This protein binds this small molecule.
Small molecule (SMILES): CCc1noc2cc(OC)c(NS(=O)(=O)c3ccccc3OC)cc12

Sequence of chain 1.A:
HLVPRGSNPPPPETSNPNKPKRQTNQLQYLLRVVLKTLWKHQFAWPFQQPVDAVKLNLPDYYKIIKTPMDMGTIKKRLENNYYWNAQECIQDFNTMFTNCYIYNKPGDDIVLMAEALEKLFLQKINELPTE

Binding-site contacts:
Ligand atom CAU contacts residue MET122 of chain 1.A at 3.5 Å (hydrophobic).
Ligand atom NAH contacts residue ASN113 of chain 1.A at 3.8 Å.
Ligand atom OAG contacts residue ILE119 of chain 1.A at 3.9 Å.
Ligand atom CAE contacts residue LEU67 of chain 1.A at 4.1 Å (hydrophobic).
Ligand atom CAD contacts residue LEU67 of chain 1.A at 4.0 Å (hydrophobic).
Ligand atom CAD contacts residue ILE119 of chain 1.A at 3.8 Å (hydrophobic).
Ligand atom OAO contacts residue LEU65 of chain 1.A at 3.6 Å.
Ligand atom OAO contacts residue TRP54 of chain 1.A at 3.8 Å.
Ligand atom CAD contacts residue ASN113 of chain 1.A at 3.8 Å.
Ligand atom CAA contacts residue LEU67 of chain 1.A at 3.6 Å (hydrophobic).
Ligand atom CAJ contacts residue PRO55 of chain 1.A at 3.6 Å (hydrophobic).
Ligand atom CAI contacts residue ILE119 of chain 1.A at 3.8 Å (hydrophobic).
Ligand atom CAU contacts residue ILE119 of chain 1.A at 3.8 Å (hydrophobic).
Ligand atom CAV contacts residue ILE119 of chain 1.A at 3.9 Å (hydrophobic).
Ligand atom NAL contacts residue LEU65 of chain 1.A at 4.0 Å.
Ligand atom OAP contacts residue LEU65 of chain 1.A at 3.7 Å.
Ligand atom OAG contacts residue ASN113 of chain 1.A at 2.8 Å (h-bond).
Ligand atom CAC contacts residue ASN113 of chain 1.A at 3.5 Å.
Ligand atom CAF contacts residue LEU67 of chain 1.A at 3.9 Å (hydrophobic).
Ligand atom CAC contacts residue LEU67 of chain 1.A at 3.8 Å (hydrophobic).
Ligand atom CAV contacts residue PRO55 of chain 1.A at 4.0 Å (hydrophobic).
Ligand atom CAJ contacts residue VAL60 of chain 1.A at 3.7 Å (hydrophobic).
Ligand atom CAK contacts residue VAL60 of chain 1.A at 3.7 Å (hydrophobic).
Ligand atom CAE contacts residue ILE119 of chain 1.A at 3.8 Å (hydrophobic).
Ligand atom CAT contacts residue ILE119 of chain 1.A at 3.9 Å (hydrophobic).
Ligand atom OAM contacts residue LEU67 of chain 1.A at 3.6 Å.
Ligand atom NAL contacts residue LEU67 of chain 1.A at 4.1 Å.
Ligand atom NAH contacts residue ILE119 of chain 1.A at 3.9 Å.
Ligand atom CAK contacts residue PRO55 of chain 1.A at 3.9 Å (hydrophobic).
Ligand atom CAF contacts residue LEU65 of chain 1.A at 4.0 Å (hydrophobic).
Ligand atom CAQ contacts residue TRP54 of chain 1.A at 4.1 Å (hydrophobic).
Ligand atom OAG contacts residue TYR112 of chain 1.A at 3.8 Å.
Ligand atom CAK contacts residue PHE56 of chain 1.A at 3.7 Å (hydrophobic).
Ligand atom CAB contacts residue LEU67 of chain 1.A at 3.6 Å (hydrophobic).
Ligand atom CAC contacts residue TYR112 of chain 1.A at 4.1 Å (hydrophobic).
Ligand atom CAT contacts residue MET122 of chain 1.A at 4.0 Å (hydrophobic).
Ligand atom CAV contacts residue TRP54 of chain 1.A at 3.4 Å (hydrophobic).
Ligand atom CAT contacts residue ASP118 of chain 1.A at 4.0 Å.
Ligand atom CAX contacts residue ASN113 of chain 1.A at 4.1 Å.
Ligand atom CAU contacts residue TRP54 of chain 1.A at 3.8 Å (hydrophobic).